Sequence of chain 1.E:
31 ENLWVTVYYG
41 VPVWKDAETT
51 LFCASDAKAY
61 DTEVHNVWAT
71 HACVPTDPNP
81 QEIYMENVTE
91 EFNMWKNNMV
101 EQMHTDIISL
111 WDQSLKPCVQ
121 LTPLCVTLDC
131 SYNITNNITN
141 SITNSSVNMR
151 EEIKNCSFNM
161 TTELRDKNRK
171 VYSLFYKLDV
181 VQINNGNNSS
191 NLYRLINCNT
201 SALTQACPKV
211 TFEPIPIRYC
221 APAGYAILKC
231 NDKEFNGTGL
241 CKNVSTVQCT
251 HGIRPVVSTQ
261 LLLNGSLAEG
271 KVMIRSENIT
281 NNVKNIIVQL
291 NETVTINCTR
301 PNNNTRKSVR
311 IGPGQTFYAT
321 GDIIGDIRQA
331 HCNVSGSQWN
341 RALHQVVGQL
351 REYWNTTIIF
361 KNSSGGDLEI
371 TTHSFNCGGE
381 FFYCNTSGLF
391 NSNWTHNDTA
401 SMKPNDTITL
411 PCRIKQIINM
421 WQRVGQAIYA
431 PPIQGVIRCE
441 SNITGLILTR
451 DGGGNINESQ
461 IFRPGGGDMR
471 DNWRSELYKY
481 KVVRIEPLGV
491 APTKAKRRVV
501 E

Sequence of chain 1.A:
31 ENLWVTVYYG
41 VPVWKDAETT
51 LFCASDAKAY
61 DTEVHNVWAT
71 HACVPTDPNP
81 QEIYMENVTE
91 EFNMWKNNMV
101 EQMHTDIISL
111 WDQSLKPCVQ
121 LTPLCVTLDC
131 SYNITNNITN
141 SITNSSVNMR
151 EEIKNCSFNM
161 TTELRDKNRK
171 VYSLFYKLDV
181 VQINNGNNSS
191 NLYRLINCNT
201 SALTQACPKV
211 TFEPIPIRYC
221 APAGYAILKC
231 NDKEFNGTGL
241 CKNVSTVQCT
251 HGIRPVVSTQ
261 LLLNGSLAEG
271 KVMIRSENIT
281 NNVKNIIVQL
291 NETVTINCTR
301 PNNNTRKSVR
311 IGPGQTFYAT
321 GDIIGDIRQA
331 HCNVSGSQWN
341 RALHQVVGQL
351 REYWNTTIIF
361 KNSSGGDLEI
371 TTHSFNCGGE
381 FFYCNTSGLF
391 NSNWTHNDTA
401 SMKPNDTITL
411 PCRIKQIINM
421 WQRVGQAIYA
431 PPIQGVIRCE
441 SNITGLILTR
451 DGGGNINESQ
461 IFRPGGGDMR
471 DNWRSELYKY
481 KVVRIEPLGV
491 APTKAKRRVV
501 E

Binding-site contacts:
Ligand atom C1 contacts residue ARG310 of chain 1.A at 4.5 Å.
Ligand atom N2 contacts residue ARG194 of chain 1.E at 4.0 Å.
Ligand atom C5 contacts residue ASN199 of chain 1.E at 3.7 Å.
Ligand atom C3 contacts residue ASN199 of chain 1.E at 3.8 Å.
Ligand atom O5 contacts residue ILE196 of chain 1.E at 4.3 Å.
Ligand atom N2 contacts residue ASN199 of chain 1.E at 2.9 Å (h-bond).
Ligand atom C8 contacts residue ARG194 of chain 1.E at 3.2 Å.
Ligand atom O5 contacts residue THR200 of chain 1.E at 2.5 Å (h-bond).
Ligand atom C2 contacts residue ASN199 of chain 1.E at 2.5 Å.
Ligand atom C5 contacts residue THR200 of chain 1.E at 3.2 Å.
Ligand atom C1 contacts residue THR200 of chain 1.E at 3.5 Å.
Ligand atom O6 contacts residue THR200 of chain 1.E at 4.4 Å.
Ligand atom O7 contacts residue ARG194 of chain 1.E at 3.7 Å.
Ligand atom O5 contacts residue ASN199 of chain 1.E at 2.4 Å (h-bond).
Ligand atom C7 contacts residue ASN199 of chain 1.E at 4.1 Å.
Ligand atom C1 contacts residue ASN199 of chain 1.E at 1.4 Å.
Ligand atom C6 contacts residue ASN199 of chain 1.E at 4.4 Å.
Ligand atom C6 contacts residue THR200 of chain 1.E at 3.0 Å.
Ligand atom C7 contacts residue ARG194 of chain 1.E at 3.4 Å.
Ligand atom C2 contacts residue ARG194 of chain 1.E at 4.2 Å.
Ligand atom C4 contacts residue ASN199 of chain 1.E at 4.3 Å.

A protein and the small-molecule ligand that binds it are described below.
Small molecule (SMILES): CC(=O)N[C@H]1[C@H](O[C@H]2[C@H](O)[C@@H](NC(C)=O)CO[C@@H]2CO)O[C@H](CO)[C@@H](O)[C@@H]1O